This small molecule binds to this protein.
Small molecule (SMILES): N=C(N)c1ccc(C[C@@H]2CCCC[C@@H](Cc3ccc(C(=N)N)cc3)C2=O)cc1

Binding-site contacts:
Ligand atom C22 contacts residue TRP223 of chain 1.B at 3.6 Å (hydrophobic).
Ligand atom C24 contacts residue TRP223 of chain 1.B at 3.5 Å (hydrophobic).
Ligand atom C24 contacts residue TYR93 of chain 1.B at 3.2 Å (hydrophobic).
Ligand atom C8 contacts residue SER203 of chain 1.B at 3.2 Å.
Ligand atom N26 contacts residue THR92 of chain 1.B at 2.9 Å (h-bond).
Ligand atom N17 contacts residue ALA198 of chain 1.B at 3.1 Å (h-bond).
Ligand atom C15 contacts residue ALA198 of chain 1.B at 3.1 Å (hydrophobic).
Ligand atom N26 contacts residue ASP91 of chain 1.B at 3.5 Å (salt-bridge).
Ligand atom C2 contacts residue GLN200 of chain 1.B at 3.7 Å.
Ligand atom C21 contacts residue TRP223 of chain 1.B at 3.5 Å (hydrophobic).
Ligand atom N17 contacts residue GLY226 of chain 1.B at 2.6 Å (h-bond).
Ligand atom N17 contacts residue ASP197 of chain 1.B at 2.8 Å (salt-bridge).
Ligand atom C15 contacts residue ASP197 of chain 1.B at 3.4 Å.
Ligand atom C10 contacts residue ILE221 of chain 1.B at 3.8 Å (hydrophobic).
Ligand atom N26 contacts residue TYR93 of chain 1.B at 3.9 Å.
Ligand atom N16 contacts residue ALA198 of chain 1.B at 3.6 Å.
Ligand atom N26 contacts residue TRP223 of chain 1.B at 3.2 Å.
Ligand atom C11 contacts residue ALA198 of chain 1.B at 3.8 Å (hydrophobic).
Ligand atom C11 contacts residue ILE221 of chain 1.B at 3.8 Å (hydrophobic).
Ligand atom N16 contacts residue GLY234 of chain 1.B at 3.5 Å.
Ligand atom C1 contacts residue SER203 of chain 1.B at 3.9 Å.
Ligand atom C12 contacts residue ALA198 of chain 1.B at 3.5 Å (hydrophobic).
Ligand atom C25 contacts residue TRP223 of chain 1.B at 3.8 Å (hydrophobic).
Ligand atom C13 contacts residue GLY226 of chain 1.B at 3.1 Å.
Ligand atom N17 contacts residue CYS227 of chain 1.B at 3.6 Å.
Ligand atom O7 contacts residue GLY224 of chain 1.B at 3.2 Å (h-bond).
Ligand atom C12 contacts residue GLY226 of chain 1.B at 3.8 Å.
Ligand atom N27 contacts residue ASP91 of chain 1.B at 3.4 Å (salt-bridge).
Ligand atom N27 contacts residue ARG174 of chain 1.B at 3.8 Å.
Ligand atom C23 contacts residue TRP223 of chain 1.B at 3.7 Å (hydrophobic).
Ligand atom O7 contacts residue TRP223 of chain 1.B at 3.3 Å.
Ligand atom C20 contacts residue GLY224 of chain 1.B at 3.8 Å.
Ligand atom C13 contacts residue GLY224 of chain 1.B at 3.8 Å.
Ligand atom C8 contacts residue GLN200 of chain 1.B at 3.9 Å.
Ligand atom C25 contacts residue ASP91 of chain 1.B at 3.4 Å.
Ligand atom C4 contacts residue TYR93 of chain 1.B at 3.0 Å (hydrophobic).
Ligand atom C contacts residue TYR93 of chain 1.B at 3.5 Å (hydrophobic).
Ligand atom C15 contacts residue GLY226 of chain 1.B at 3.6 Å.
Ligand atom C23 contacts residue TYR93 of chain 1.B at 3.5 Å (hydrophobic).
Ligand atom N16 contacts residue ASP197 of chain 1.B at 2.8 Å (salt-bridge).

Sequence of chain 1.B:
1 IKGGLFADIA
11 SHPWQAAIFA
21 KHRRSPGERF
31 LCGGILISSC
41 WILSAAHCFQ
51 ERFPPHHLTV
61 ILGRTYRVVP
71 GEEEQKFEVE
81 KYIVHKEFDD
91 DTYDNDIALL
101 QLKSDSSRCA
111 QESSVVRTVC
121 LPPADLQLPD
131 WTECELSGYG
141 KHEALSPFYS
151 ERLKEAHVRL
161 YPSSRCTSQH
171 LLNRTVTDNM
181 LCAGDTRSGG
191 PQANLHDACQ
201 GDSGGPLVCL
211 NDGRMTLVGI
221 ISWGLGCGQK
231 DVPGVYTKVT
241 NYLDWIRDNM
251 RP